Binding-site contacts:
Ligand atom O22 contacts residue LEU56 of chain 2.A at 3.7 Å.
Ligand atom C04 contacts residue CYS32 of chain 2.A at 2.7 Å (hydrophobic).
Ligand atom N21 contacts residue LEU56 of chain 2.A at 3.4 Å.
Ligand atom O22 contacts residue CYS237 of chain 2.A at 3.8 Å.
Ligand atom C25 contacts residue MET29 of chain 2.A at 4.0 Å (hydrophobic).
Ligand atom F16 contacts residue ILE131 of chain 2.A at 3.8 Å.
Ligand atom C24 contacts residue LEU56 of chain 2.A at 3.8 Å (hydrophobic).
Ligand atom C07 contacts residue PHE34 of chain 2.A at 4.0 Å (hydrophobic).
Ligand atom C03 contacts residue CYS32 of chain 2.A at 1.6 Å (hydrophobic).
Ligand atom C24 contacts residue MET29 of chain 2.A at 3.6 Å (hydrophobic).
Ligand atom F15 contacts residue ILE131 of chain 2.A at 3.9 Å.
Ligand atom O05 contacts residue PRO33 of chain 2.A at 3.1 Å.
Ligand atom C24 contacts residue PHE225 of chain 2.A at 4.0 Å (hydrophobic).
Ligand atom O23 contacts residue LYS57 of chain 2.A at 3.5 Å.
Ligand atom O22 contacts residue TYR229 of chain 2.A at 3.3 Å.
Ligand atom F16 contacts residue VAL127 of chain 2.A at 2.9 Å.
Ligand atom N21 contacts residue TYR229 of chain 2.A at 3.2 Å.
Ligand atom C04 contacts residue PHE34 of chain 2.A at 3.9 Å (hydrophobic).
Ligand atom C24 contacts residue TYR229 of chain 2.A at 3.6 Å (hydrophobic).
Ligand atom F14 contacts residue VAL127 of chain 2.A at 3.0 Å.
Ligand atom O05 contacts residue PHE34 of chain 2.A at 3.1 Å.
Ligand atom F15 contacts residue TRP222 of chain 2.A at 3.4 Å.
Ligand atom C19 contacts residue LEU56 of chain 2.A at 3.8 Å (hydrophobic).
Ligand atom F16 contacts residue GLY128 of chain 2.A at 3.6 Å.
Ligand atom O12 contacts residue TRP222 of chain 2.A at 3.4 Å.
Ligand atom F15 contacts residue VAL127 of chain 2.A at 3.5 Å.
Ligand atom F14 contacts residue TRP180 of chain 2.A at 3.8 Å.
Ligand atom N06 contacts residue CYS32 of chain 2.A at 3.9 Å.
Ligand atom F14 contacts residue PRO33 of chain 2.A at 3.9 Å.
Ligand atom C20 contacts residue LEU56 of chain 2.A at 3.6 Å (hydrophobic).
Ligand atom O23 contacts residue TYR229 of chain 2.A at 3.6 Å.
Ligand atom O12 contacts residue PRO33 of chain 2.A at 3.5 Å.
Ligand atom C13 contacts residue VAL127 of chain 2.A at 3.3 Å (hydrophobic).
Ligand atom O23 contacts residue LEU56 of chain 2.A at 3.5 Å.
Ligand atom C20 contacts residue TYR229 of chain 2.A at 3.4 Å (hydrophobic).
Ligand atom O22 contacts residue LYS57 of chain 2.A at 4.0 Å.
Ligand atom C04 contacts residue PRO33 of chain 2.A at 3.7 Å (hydrophobic).
Ligand atom C03 contacts residue LEU56 of chain 2.A at 4.0 Å (hydrophobic).
Ligand atom F14 contacts residue ARG183 of chain 2.A at 3.9 Å.
Ligand atom O05 contacts residue CYS32 of chain 2.A at 2.9 Å (h-bond).

This protein binds this small molecule.
Small molecule (SMILES): O=C(CCl)N(CCCNC(=O)C(F)(F)F)c1ccc([N+](=O)[O-])cc1

Sequence of chain 2.A:
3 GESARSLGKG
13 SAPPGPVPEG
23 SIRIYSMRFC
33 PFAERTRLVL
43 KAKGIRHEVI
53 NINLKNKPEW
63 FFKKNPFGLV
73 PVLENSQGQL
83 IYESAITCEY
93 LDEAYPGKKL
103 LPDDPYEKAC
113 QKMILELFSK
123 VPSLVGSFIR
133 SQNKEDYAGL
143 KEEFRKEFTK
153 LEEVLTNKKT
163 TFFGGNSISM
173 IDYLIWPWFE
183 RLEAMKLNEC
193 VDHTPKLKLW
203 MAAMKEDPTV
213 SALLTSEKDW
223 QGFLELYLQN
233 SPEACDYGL